The small molecule below binds the protein below.
Small molecule (SMILES): Cc1cn([C@H]2C[C@H](O[P](=O)(O)OC[C@H]3O[C@@H](n4cc(C)c(=O)[nH]c4=O)C[C@@H]3O[P](=O)(O)OC[C@H]3O[C@@H](n4cc(C)c(=O)[nH]c4=O)C[C@@H]3O[P](=O)(O)OC[C@H]3O[C@@H](n4cc(C)c(=O)[nH]c4=O)C[C@@H]3O[P](=O)(O)OC[C@H]3O[C@@H](n4cc(C)c(=O)[nH]c4=O)C[C@@H]3O[P](=O)(O)OC[C@H]3O[C@@H](n4cc(C)c(=O)[nH]c4=O)C[C@@H]3O[P](=O)(O)OC[C@H]3O[C@@H](n4cc(C)c(=O)[nH]c4=O)C[C@@H]3O[P](=O)(O)OC[C@H]3O[C@@H](n4cc(C)c(=O)[nH]c4=O)C[C@@H]3O[P](=O)(O)OC[C@H]3O[C@@H](n4cc(C)c(=O)[nH]c4=O)C[C@@H]3O)[C@@H](COP(=O)=O)O2)c(=O)[nH]c1=O

Sequence of chain 14.A:
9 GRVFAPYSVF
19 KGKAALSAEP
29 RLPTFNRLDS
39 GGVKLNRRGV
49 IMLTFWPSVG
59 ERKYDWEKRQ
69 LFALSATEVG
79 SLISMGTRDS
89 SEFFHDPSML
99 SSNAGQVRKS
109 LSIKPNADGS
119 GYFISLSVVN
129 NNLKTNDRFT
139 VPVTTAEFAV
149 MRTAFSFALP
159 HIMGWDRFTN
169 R

Sequence of chain 17.A:
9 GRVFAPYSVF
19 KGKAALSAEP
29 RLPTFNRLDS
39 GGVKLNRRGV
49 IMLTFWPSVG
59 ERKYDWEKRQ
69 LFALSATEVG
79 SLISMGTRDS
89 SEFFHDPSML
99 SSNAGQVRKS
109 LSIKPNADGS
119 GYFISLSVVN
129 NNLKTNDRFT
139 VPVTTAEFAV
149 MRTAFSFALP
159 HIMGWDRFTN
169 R

Binding-site contacts:
Ligand atom O2 contacts residue LYS21 of chain 17.A at 3.5 Å.
Ligand atom C7 contacts residue SER25 of chain 12.A at 3.4 Å.
Ligand atom C4 contacts residue PHE18 of chain 12.A at 3.4 Å (hydrophobic).
Ligand atom N3 contacts residue LYS21 of chain 17.A at 3.1 Å (salt-bridge).
Ligand atom OP1 contacts residue LYS107 of chain 14.A at 2.8 Å (salt-bridge).
Ligand atom C4' contacts residue ASP94 of chain 14.A at 3.6 Å.
Ligand atom OP1 contacts residue LYS61 of chain 12.A at 3.0 Å.
Ligand atom O2 contacts residue ARG60 of chain 12.A at 3.4 Å.
Ligand atom O4' contacts residue LEU98 of chain 14.A at 3.4 Å.
Ligand atom OP1 contacts residue TYR62 of chain 12.A at 2.8 Å (h-bond).
Ligand atom C2 contacts residue PHE18 of chain 12.A at 3.5 Å (hydrophobic).
Ligand atom N3 contacts residue PHE92 of chain 14.A at 3.3 Å (h-bond).
Ligand atom O4' contacts residue ASP94 of chain 14.A at 3.3 Å (salt-bridge).
Ligand atom O4 contacts residue LYS21 of chain 17.A at 3.4 Å (salt-bridge).
Ligand atom C1' contacts residue LEU98 of chain 14.A at 3.4 Å (hydrophobic).
Ligand atom N3 contacts residue PHE18 of chain 12.A at 3.5 Å.
Ligand atom C6 contacts residue TRP64 of chain 12.A at 3.4 Å (hydrophobic).
Ligand atom N3 contacts residue ARG45 of chain 14.A at 3.5 Å (salt-bridge).
Ligand atom C6 contacts residue PHE18 of chain 12.A at 3.5 Å (hydrophobic).
Ligand atom C7 contacts residue LEU36 of chain 14.A at 3.4 Å (hydrophobic).
Ligand atom O2 contacts residue PHE12 of chain 12.A at 2.9 Å.
Ligand atom C5 contacts residue PHE18 of chain 12.A at 3.4 Å (hydrophobic).
Ligand atom O4' contacts residue MET50 of chain 14.A at 3.5 Å.
Ligand atom O4' contacts residue TRP64 of chain 12.A at 3.4 Å (h-bond).
Ligand atom O2 contacts residue LEU69 of chain 14.A at 3.5 Å.
Ligand atom C1' contacts residue ASP94 of chain 14.A at 3.2 Å.
Ligand atom C5 contacts residue HIS93 of chain 14.A at 3.5 Å.
Ligand atom O4' contacts residue HIS93 of chain 14.A at 3.6 Å.
Ligand atom O4 contacts residue SER16 of chain 12.A at 3.0 Å (h-bond).
Ligand atom O4' contacts residue TRP54 of chain 12.A at 3.5 Å (h-bond).
Ligand atom C5' contacts residue TYR62 of chain 12.A at 3.2 Å (hydrophobic).
Ligand atom OP1 contacts residue ALA71 of chain 14.A at 3.0 Å (h-bond).
Ligand atom O2 contacts residue MET97 of chain 14.A at 3.3 Å.
Ligand atom O2 contacts residue ASP94 of chain 14.A at 3.0 Å (salt-bridge).
Ligand atom C7 contacts residue HIS93 of chain 14.A at 3.5 Å.
Ligand atom C2 contacts residue PHE12 of chain 12.A at 3.4 Å (hydrophobic).
Ligand atom OP1 contacts residue HIS93 of chain 14.A at 2.6 Å (h-bond).
Ligand atom O3' contacts residue ALA71 of chain 14.A at 3.4 Å.
Ligand atom OP2 contacts residue LYS107 of chain 14.A at 2.6 Å (salt-bridge).
Ligand atom O3' contacts residue SER38 of chain 14.A at 3.4 Å (h-bond).

Sequence of chain 12.A:
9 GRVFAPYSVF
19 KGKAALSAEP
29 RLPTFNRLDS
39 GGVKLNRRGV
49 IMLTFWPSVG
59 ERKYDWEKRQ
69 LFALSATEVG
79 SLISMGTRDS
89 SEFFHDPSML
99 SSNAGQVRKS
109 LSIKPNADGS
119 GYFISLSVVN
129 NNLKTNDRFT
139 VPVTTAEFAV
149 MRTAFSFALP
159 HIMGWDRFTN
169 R